A small-molecule ligand and the protein it binds are described below.
Small molecule (SMILES): COc1cccc(/C(C)=N/C(C)(C)NCc2cc(Br)ccc2O)c1

Sequence of chain 1.B:
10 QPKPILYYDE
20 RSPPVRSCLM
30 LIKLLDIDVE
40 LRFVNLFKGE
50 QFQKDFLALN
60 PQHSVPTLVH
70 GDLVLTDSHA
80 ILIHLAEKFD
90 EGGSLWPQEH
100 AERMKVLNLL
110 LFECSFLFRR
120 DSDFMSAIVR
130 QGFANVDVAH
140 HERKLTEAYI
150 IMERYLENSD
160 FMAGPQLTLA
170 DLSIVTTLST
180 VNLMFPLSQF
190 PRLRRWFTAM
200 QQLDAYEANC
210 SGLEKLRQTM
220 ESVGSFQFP

Binding-site contacts:
Ligand atom C22 contacts residue LEU45 of chain 1.B at 4.3 Å (hydrophobic).
Ligand atom C5 contacts residue SER121 of chain 1.B at 3.6 Å.
Ligand atom C5 contacts residue PHE117 of chain 1.B at 4.0 Å (hydrophobic).
Ligand atom C5 contacts residue MET124 of chain 1.B at 4.0 Å (hydrophobic).
Ligand atom C1 contacts residue PHE117 of chain 1.B at 4.4 Å (hydrophobic).
Ligand atom C8 contacts residue SER125 of chain 1.B at 3.6 Å.
Ligand atom C11 contacts residue VAL128 of chain 1.B at 3.6 Å (hydrophobic).
Ligand atom C19 contacts residue LEU45 of chain 1.B at 3.8 Å (hydrophobic).
Ligand atom C16 contacts residue VAL128 of chain 1.B at 3.9 Å (hydrophobic).
Ligand atom C13 contacts residue VAL128 of chain 1.B at 3.6 Å (hydrophobic).
Ligand atom O24 contacts residue GSH1 of chain 1.G at 3.2 Å (h-bond).
Ligand atom C10 contacts residue VAL128 of chain 1.B at 4.2 Å (hydrophobic).
Ligand atom C8 contacts residue SER121 of chain 1.B at 4.0 Å.
Ligand atom BR contacts residue LEU215 of chain 1.B at 4.3 Å.
Ligand atom C22 contacts residue GSH1 of chain 1.G at 4.1 Å.
Ligand atom C7 contacts residue MET124 of chain 1.B at 3.9 Å (hydrophobic).
Ligand atom C15 contacts residue VAL128 of chain 1.B at 3.9 Å (hydrophobic).
Ligand atom C4 contacts residue PRO22 of chain 1.B at 4.3 Å (hydrophobic).
Ligand atom N2 contacts residue PRO22 of chain 1.B at 3.7 Å.
Ligand atom C4 contacts residue MET124 of chain 1.B at 3.6 Å (hydrophobic).
Ligand atom BR contacts residue ARG20 of chain 1.B at 3.5 Å.
Ligand atom O14 contacts residue VAL128 of chain 1.B at 3.6 Å.
Ligand atom C1 contacts residue GSH1 of chain 1.G at 1.8 Å.
Ligand atom C18 contacts residue GSH1 of chain 1.G at 3.4 Å.
Ligand atom C10 contacts residue LEU215 of chain 1.B at 4.4 Å (hydrophobic).
Ligand atom C18 contacts residue LEU45 of chain 1.B at 4.1 Å (hydrophobic).
Ligand atom C3 contacts residue GSH1 of chain 1.G at 3.9 Å.
Ligand atom C17 contacts residue GSH1 of chain 1.G at 2.8 Å.
Ligand atom C12 contacts residue VAL128 of chain 1.B at 3.4 Å (hydrophobic).
Ligand atom N2 contacts residue GSH1 of chain 1.G at 2.5 Å (h-bond).
Ligand atom C10 contacts residue MET219 of chain 1.B at 3.6 Å (hydrophobic).
Ligand atom C23 contacts residue GSH1 of chain 1.G at 3.7 Å.
Ligand atom C21 contacts residue LEU45 of chain 1.B at 3.8 Å (hydrophobic).
Ligand atom C4 contacts residue LEU215 of chain 1.B at 4.1 Å (hydrophobic).
Ligand atom C3 contacts residue MET124 of chain 1.B at 4.1 Å (hydrophobic).
Ligand atom BR contacts residue LEU45 of chain 1.B at 4.4 Å.
Ligand atom N6 contacts residue MET124 of chain 1.B at 3.9 Å.
Ligand atom C8 contacts residue MET124 of chain 1.B at 3.9 Å (hydrophobic).
Ligand atom C11 contacts residue MET219 of chain 1.B at 3.4 Å (hydrophobic).
Ligand atom C5 contacts residue GSH1 of chain 1.G at 4.3 Å.